Sequence of chain 1.L:
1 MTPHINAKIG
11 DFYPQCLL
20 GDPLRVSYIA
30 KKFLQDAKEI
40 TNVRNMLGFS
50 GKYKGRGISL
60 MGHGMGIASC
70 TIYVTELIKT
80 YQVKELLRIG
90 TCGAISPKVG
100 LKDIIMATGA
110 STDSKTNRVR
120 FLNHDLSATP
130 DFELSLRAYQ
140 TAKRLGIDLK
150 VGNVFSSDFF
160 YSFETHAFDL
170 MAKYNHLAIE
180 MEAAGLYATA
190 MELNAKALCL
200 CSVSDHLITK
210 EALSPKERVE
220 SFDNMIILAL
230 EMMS

Binding-site contacts:
Ligand atom C8 contacts residue GLU179 of chain 1.L at 4.2 Å.
Ligand atom N3 contacts residue LEU206 of chain 1.L at 4.1 Å.
Ligand atom C6 contacts residue ILE178 of chain 1.L at 3.7 Å (hydrophobic).
Ligand atom CL2 contacts residue THR90 of chain 1.L at 3.4 Å.
Ligand atom C6 contacts residue GLY92 of chain 1.L at 3.9 Å.
Ligand atom N9 contacts residue ILE178 of chain 1.L at 3.9 Å.
Ligand atom C6 contacts residue IMD1 of chain 1.MA at 4.0 Å.
Ligand atom C4 contacts residue PHE159 of chain 1.L at 3.7 Å (hydrophobic).
Ligand atom N1 contacts residue PHE159 of chain 1.L at 3.8 Å.
Ligand atom N9 contacts residue PHE158 of chain 1.L at 4.0 Å.
Ligand atom CL1 contacts residue LEU206 of chain 1.L at 3.8 Å.
Ligand atom C5 contacts residue PHE159 of chain 1.L at 3.8 Å (hydrophobic).
Ligand atom C2 contacts residue GLY92 of chain 1.L at 3.8 Å.
Ligand atom C2 contacts residue CYS91 of chain 1.L at 4.3 Å (hydrophobic).
Ligand atom N7 contacts residue PHE159 of chain 1.L at 4.1 Å.
Ligand atom N1 contacts residue CYS91 of chain 1.L at 3.8 Å.
Ligand atom CL1 contacts residue ASP204 of chain 1.L at 3.2 Å.
Ligand atom CL2 contacts residue ILE178 of chain 1.L at 3.9 Å.
Ligand atom N1 contacts residue ILE178 of chain 1.L at 4.3 Å.
Ligand atom N3 contacts residue GLY92 of chain 1.L at 4.2 Å.
Ligand atom C6 contacts residue CYS91 of chain 1.L at 4.1 Å (hydrophobic).
Ligand atom N9 contacts residue PHE159 of chain 1.L at 3.8 Å.
Ligand atom CL2 contacts residue CYS91 of chain 1.L at 3.8 Å.
Ligand atom N7 contacts residue ILE178 of chain 1.L at 3.8 Å.
Ligand atom C5 contacts residue ILE178 of chain 1.L at 3.6 Å (hydrophobic).
Ligand atom C8 contacts residue ILE178 of chain 1.L at 3.4 Å (hydrophobic).
Ligand atom N1 contacts residue GLY92 of chain 1.L at 3.5 Å (h-bond).
Ligand atom CL2 contacts residue IMD1 of chain 1.MA at 3.1 Å.
Ligand atom C4 contacts residue ILE178 of chain 1.L at 4.2 Å (hydrophobic).
Ligand atom C5 contacts residue GLU179 of chain 1.L at 4.1 Å.
Ligand atom N7 contacts residue MET180 of chain 1.L at 3.3 Å.
Ligand atom C8 contacts residue PHE159 of chain 1.L at 4.0 Å (hydrophobic).
Ligand atom C8 contacts residue MET180 of chain 1.L at 3.7 Å (hydrophobic).
Ligand atom N7 contacts residue GLU179 of chain 1.L at 3.5 Å.
Ligand atom C6 contacts residue PHE159 of chain 1.L at 3.9 Å (hydrophobic).
Ligand atom N3 contacts residue PHE159 of chain 1.L at 3.6 Å.
Ligand atom C8 contacts residue PHE158 of chain 1.L at 3.5 Å (hydrophobic).
Ligand atom C2 contacts residue PHE159 of chain 1.L at 3.7 Å (hydrophobic).
Ligand atom CL1 contacts residue GLY92 of chain 1.L at 3.9 Å.
Ligand atom CL2 contacts residue GLU179 of chain 1.L at 3.8 Å.

The protein below binds the small molecule below.
Small molecule (SMILES): Clc1nc(Cl)c2[nH]cnc2n1